This protein binds this small molecule.
Small molecule (SMILES): N[C@@H](CCC(=O)O)C(=O)O

Sequence of chain 1.B:
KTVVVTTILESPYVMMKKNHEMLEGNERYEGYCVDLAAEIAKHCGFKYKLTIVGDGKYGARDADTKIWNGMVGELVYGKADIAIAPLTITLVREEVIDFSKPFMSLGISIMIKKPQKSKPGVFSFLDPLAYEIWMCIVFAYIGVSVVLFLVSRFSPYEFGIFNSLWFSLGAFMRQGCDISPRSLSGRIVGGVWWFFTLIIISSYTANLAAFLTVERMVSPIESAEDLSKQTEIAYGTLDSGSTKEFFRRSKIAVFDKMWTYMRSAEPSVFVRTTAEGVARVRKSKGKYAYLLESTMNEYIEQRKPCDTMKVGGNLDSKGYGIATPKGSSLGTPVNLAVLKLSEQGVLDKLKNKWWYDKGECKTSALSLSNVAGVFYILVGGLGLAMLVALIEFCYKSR

Binding-site contacts:
Ligand atom CG contacts residue GLU726 of chain 1.B at 4.0 Å.
Ligand atom CB contacts residue GLU726 of chain 1.B at 3.9 Å.
Ligand atom CG contacts residue SER675 of chain 1.B at 4.0 Å.
Ligand atom OXT contacts residue SER675 of chain 1.B at 4.3 Å.
Ligand atom CD contacts residue GLU726 of chain 1.B at 3.7 Å.
Ligand atom O contacts residue SER675 of chain 1.B at 2.4 Å (h-bond).
Ligand atom OE1 contacts residue LEU725 of chain 1.B at 4.1 Å.
Ligand atom OXT contacts residue ARG506 of chain 1.B at 2.9 Å (salt-bridge).
Ligand atom O contacts residue GLY674 of chain 1.B at 3.3 Å.
Ligand atom N contacts residue PRO499 of chain 1.B at 2.3 Å (h-bond).
Ligand atom C contacts residue SER675 of chain 1.B at 3.6 Å.
Ligand atom OE1 contacts residue LEU724 of chain 1.B at 4.1 Å.
Ligand atom CG contacts residue THR676 of chain 1.B at 3.5 Å.
Ligand atom OE1 contacts residue LEU671 of chain 1.B at 4.3 Å.
Ligand atom OE2 contacts residue THR676 of chain 1.B at 4.3 Å.
Ligand atom OE2 contacts residue MET729 of chain 1.B at 4.0 Å.
Ligand atom OXT contacts residue LEU500 of chain 1.B at 3.5 Å.
Ligand atom N contacts residue TYR753 of chain 1.B at 4.1 Å.
Ligand atom CA contacts residue THR501 of chain 1.B at 3.0 Å.
Ligand atom N contacts residue LEU500 of chain 1.B at 3.9 Å.
Ligand atom OXT contacts residue PRO499 of chain 1.B at 4.3 Å.
Ligand atom O contacts residue ARG506 of chain 1.B at 2.9 Å (salt-bridge).
Ligand atom OE2 contacts residue GLU726 of chain 1.B at 3.6 Å.
Ligand atom O contacts residue THR676 of chain 1.B at 4.3 Å.
Ligand atom CA contacts residue PRO499 of chain 1.B at 3.8 Å (hydrophobic).
Ligand atom CA contacts residue GLU726 of chain 1.B at 4.2 Å.
Ligand atom CG contacts residue GLY674 of chain 1.B at 4.2 Å.
Ligand atom OXT contacts residue THR501 of chain 1.B at 3.6 Å (h-bond).
Ligand atom N contacts residue THR501 of chain 1.B at 2.8 Å (h-bond).
Ligand atom OE2 contacts residue TYR471 of chain 1.B at 4.3 Å.
Ligand atom OE2 contacts residue LEU671 of chain 1.B at 4.2 Å.
Ligand atom C contacts residue ARG506 of chain 1.B at 3.3 Å.
Ligand atom CB contacts residue THR501 of chain 1.B at 4.2 Å.
Ligand atom CD contacts residue THR676 of chain 1.B at 3.2 Å.
Ligand atom OE1 contacts residue GLU726 of chain 1.B at 4.2 Å.
Ligand atom CB contacts residue TYR471 of chain 1.B at 3.8 Å (hydrophobic).
Ligand atom OXT contacts residue TYR471 of chain 1.B at 3.5 Å.
Ligand atom C contacts residue TYR471 of chain 1.B at 4.1 Å (hydrophobic).
Ligand atom OE1 contacts residue THR676 of chain 1.B at 2.3 Å (h-bond).
Ligand atom C contacts residue THR501 of chain 1.B at 3.7 Å.